The small molecule below binds the protein below.
Small molecule (SMILES): O=C(O)CCCCCCCCCCCBr

Sequence of chain 1.A:
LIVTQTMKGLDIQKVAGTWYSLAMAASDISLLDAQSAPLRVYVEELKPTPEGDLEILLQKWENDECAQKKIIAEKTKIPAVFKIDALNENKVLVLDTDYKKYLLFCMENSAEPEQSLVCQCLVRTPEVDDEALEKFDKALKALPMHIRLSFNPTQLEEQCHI

Binding-site contacts:
Ligand atom C4 contacts residue ILE71 of chain 1.A at 3.8 Å (hydrophobic).
Ligand atom BR1 contacts residue LEU54 of chain 1.A at 4.0 Å.
Ligand atom C11 contacts residue VAL92 of chain 1.A at 3.9 Å (hydrophobic).
Ligand atom C9 contacts residue PHE105 of chain 1.A at 4.0 Å (hydrophobic).
Ligand atom C10 contacts residue VAL43 of chain 1.A at 4.5 Å (hydrophobic).
Ligand atom C7 contacts residue ILE84 of chain 1.A at 3.8 Å (hydrophobic).
Ligand atom C10 contacts residue PHE105 of chain 1.A at 3.5 Å (hydrophobic).
Ligand atom BR1 contacts residue LEU46 of chain 1.A at 4.0 Å.
Ligand atom C4 contacts residue VAL41 of chain 1.A at 4.0 Å (hydrophobic).
Ligand atom C5 contacts residue ILE71 of chain 1.A at 3.8 Å (hydrophobic).
Ligand atom C7 contacts residue MET107 of chain 1.A at 3.7 Å (hydrophobic).
Ligand atom C3 contacts residue ILE71 of chain 1.A at 3.4 Å (hydrophobic).
Ligand atom C9 contacts residue ILE56 of chain 1.A at 3.6 Å (hydrophobic).
Ligand atom C9 contacts residue VAL92 of chain 1.A at 4.2 Å (hydrophobic).
Ligand atom OE1 contacts residue LYS69 of chain 1.A at 3.4 Å.
Ligand atom C12 contacts residue PHE105 of chain 1.A at 4.0 Å (hydrophobic).
Ligand atom OE1 contacts residue LYS60 of chain 1.A at 4.1 Å.
Ligand atom C2 contacts residue VAL41 of chain 1.A at 4.2 Å (hydrophobic).
Ligand atom BR1 contacts residue VAL92 of chain 1.A at 4.3 Å.
Ligand atom BR1 contacts residue LEU103 of chain 1.A at 4.0 Å.
Ligand atom C1 contacts residue LYS60 of chain 1.A at 3.5 Å.
Ligand atom C5 contacts residue ILE84 of chain 1.A at 4.5 Å (hydrophobic).
Ligand atom C5 contacts residue MET107 of chain 1.A at 3.5 Å (hydrophobic).
Ligand atom C6 contacts residue ILE71 of chain 1.A at 4.1 Å (hydrophobic).
Ligand atom C11 contacts residue PHE105 of chain 1.A at 4.2 Å (hydrophobic).
Ligand atom C10 contacts residue ILE56 of chain 1.A at 4.1 Å (hydrophobic).
Ligand atom C8 contacts residue ILE56 of chain 1.A at 4.3 Å (hydrophobic).
Ligand atom C2 contacts residue LYS60 of chain 1.A at 4.0 Å.
Ligand atom C6 contacts residue MET107 of chain 1.A at 3.8 Å (hydrophobic).
Ligand atom C12 contacts residue LEU46 of chain 1.A at 3.8 Å (hydrophobic).
Ligand atom OE2 contacts residue LYS60 of chain 1.A at 3.1 Å (salt-bridge).
Ligand atom C2 contacts residue PRO38 of chain 1.A at 4.4 Å (hydrophobic).
Ligand atom C11 contacts residue ILE56 of chain 1.A at 4.2 Å (hydrophobic).
Ligand atom BR1 contacts residue VAL94 of chain 1.A at 4.0 Å.
Ligand atom C1 contacts residue LYS69 of chain 1.A at 4.4 Å.
Ligand atom C2 contacts residue ILE71 of chain 1.A at 4.3 Å (hydrophobic).
Ligand atom C6 contacts residue VAL41 of chain 1.A at 3.9 Å (hydrophobic).
Ligand atom C12 contacts residue LEU122 of chain 1.A at 4.5 Å (hydrophobic).
Ligand atom C11 contacts residue LEU46 of chain 1.A at 4.4 Å (hydrophobic).
Ligand atom C8 contacts residue PHE105 of chain 1.A at 4.2 Å (hydrophobic).